Binding-site contacts:
Ligand atom O32 contacts residue LYS42 of chain 2.A at 3.4 Å (salt-bridge).
Ligand atom SG2 contacts residue PHE36 of chain 2.A at 3.8 Å.
Ligand atom CB1 contacts residue ASN14 of chain 2.A at 4.2 Å.
Ligand atom C3 contacts residue GLN54 of chain 2.A at 3.8 Å.
Ligand atom CA1 contacts residue ASN14 of chain 2.A at 3.9 Å.
Ligand atom CD1 contacts residue ILE55 of chain 2.A at 3.6 Å (hydrophobic).
Ligand atom O12 contacts residue GLU103 of chain 1.A at 3.0 Å (salt-bridge).
Ligand atom O32 contacts residue GLY53 of chain 2.A at 4.1 Å.
Ligand atom O12 contacts residue ARG69 of chain 2.A at 4.1 Å.
Ligand atom O12 contacts residue ASN14 of chain 2.A at 3.7 Å.
Ligand atom O31 contacts residue GLN54 of chain 2.A at 2.6 Å (h-bond).
Ligand atom CA1 contacts residue GLU67 of chain 2.A at 3.0 Å.
Ligand atom O12 contacts residue SER68 of chain 2.A at 3.1 Å (h-bond).
Ligand atom C1 contacts residue SER68 of chain 2.A at 3.4 Å.
Ligand atom CB1 contacts residue GLU67 of chain 2.A at 3.9 Å.
Ligand atom CG1 contacts residue ILE55 of chain 2.A at 3.8 Å (hydrophobic).
Ligand atom CG1 contacts residue ASN14 of chain 2.A at 3.5 Å.
Ligand atom CB1 contacts residue ILE55 of chain 2.A at 4.1 Å (hydrophobic).
Ligand atom N1 contacts residue GLU67 of chain 2.A at 3.6 Å.
Ligand atom CA2 contacts residue ILE55 of chain 2.A at 4.0 Å (hydrophobic).
Ligand atom O11 contacts residue SER68 of chain 2.A at 3.1 Å (h-bond).
Ligand atom O11 contacts residue PRO56 of chain 2.A at 3.4 Å.
Ligand atom C1 contacts residue ASN14 of chain 2.A at 3.3 Å.
Ligand atom N2 contacts residue ILE55 of chain 2.A at 3.0 Å (h-bond).
Ligand atom C1 contacts residue GLU67 of chain 2.A at 3.5 Å.
Ligand atom OE1 contacts residue GLN54 of chain 2.A at 2.9 Å (h-bond).
Ligand atom CB1 contacts residue GLN54 of chain 2.A at 4.0 Å.
Ligand atom O11 contacts residue ASN14 of chain 2.A at 3.1 Å (h-bond).
Ligand atom O2 contacts residue ILE55 of chain 2.A at 3.1 Å (h-bond).
Ligand atom CB2 contacts residue PHE36 of chain 2.A at 4.0 Å (hydrophobic).
Ligand atom O12 contacts residue GLU67 of chain 2.A at 3.5 Å (salt-bridge).
Ligand atom O2 contacts residue GLN54 of chain 2.A at 3.3 Å.
Ligand atom CB2 contacts residue ILE55 of chain 2.A at 3.9 Å (hydrophobic).
Ligand atom O2 contacts residue PHE36 of chain 2.A at 4.0 Å.
Ligand atom CD1 contacts residue GLN54 of chain 2.A at 4.0 Å.
Ligand atom O11 contacts residue GLU67 of chain 2.A at 3.9 Å.
Ligand atom N1 contacts residue HIS107 of chain 1.A at 3.8 Å.
Ligand atom C2 contacts residue GLN54 of chain 2.A at 4.1 Å.
Ligand atom N1 contacts residue ASN14 of chain 2.A at 3.7 Å.
Ligand atom O32 contacts residue HIS41 of chain 2.A at 3.9 Å.

Sequence of chain 2.A:
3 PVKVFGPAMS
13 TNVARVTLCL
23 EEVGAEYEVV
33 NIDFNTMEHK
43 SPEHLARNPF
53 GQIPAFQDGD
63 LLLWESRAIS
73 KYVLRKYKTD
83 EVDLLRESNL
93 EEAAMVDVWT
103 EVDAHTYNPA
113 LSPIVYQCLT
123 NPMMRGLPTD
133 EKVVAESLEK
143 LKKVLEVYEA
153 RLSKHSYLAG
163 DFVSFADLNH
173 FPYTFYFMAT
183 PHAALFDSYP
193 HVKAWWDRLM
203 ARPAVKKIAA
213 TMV

Sequence of chain 1.A:
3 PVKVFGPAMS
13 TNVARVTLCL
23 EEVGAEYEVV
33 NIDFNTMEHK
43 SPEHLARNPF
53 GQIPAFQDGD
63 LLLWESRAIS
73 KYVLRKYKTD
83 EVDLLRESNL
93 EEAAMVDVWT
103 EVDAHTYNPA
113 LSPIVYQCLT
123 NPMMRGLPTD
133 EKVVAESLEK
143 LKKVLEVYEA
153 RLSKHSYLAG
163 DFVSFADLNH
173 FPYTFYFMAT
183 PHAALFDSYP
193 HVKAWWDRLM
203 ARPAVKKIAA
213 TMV

This protein binds this small molecule.
Small molecule (SMILES): [NH3+][C@@H](CCC(=O)N[C@@H](CS)C(=O)NCC(=O)O)C(=O)O